Sequence of chain 1.B:
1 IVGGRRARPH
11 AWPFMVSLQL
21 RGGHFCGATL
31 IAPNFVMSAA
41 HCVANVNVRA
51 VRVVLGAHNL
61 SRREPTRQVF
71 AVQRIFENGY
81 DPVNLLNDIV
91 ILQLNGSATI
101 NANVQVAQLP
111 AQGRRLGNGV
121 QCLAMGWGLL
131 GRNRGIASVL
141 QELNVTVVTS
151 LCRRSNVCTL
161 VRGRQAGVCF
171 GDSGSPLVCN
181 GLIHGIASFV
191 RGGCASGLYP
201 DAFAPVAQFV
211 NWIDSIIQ

A protein and the small-molecule ligand that binds it are described below.
Small molecule (SMILES): CC(=O)N[C@H]1[C@H](O[C@H]2[C@H](O)[C@@H](NC(C)=O)CO[C@@H]2CO)O[C@H](CO)[C@@H](O)[C@@H]1O

Binding-site contacts:
Ligand atom C2 contacts residue ASN95 of chain 1.B at 2.3 Å.
Ligand atom O6 contacts residue ARG52 of chain 1.B at 3.9 Å.
Ligand atom C5 contacts residue ALA71 of chain 1.B at 4.4 Å (hydrophobic).
Ligand atom O5 contacts residue ALA71 of chain 1.B at 3.9 Å.
Ligand atom C8 contacts residue ARG52 of chain 1.B at 4.1 Å.
Ligand atom C7 contacts residue ASN95 of chain 1.B at 3.1 Å.
Ligand atom O7 contacts residue ASN95 of chain 1.B at 3.2 Å (h-bond).
Ligand atom C3 contacts residue ASN95 of chain 1.B at 3.6 Å.
Ligand atom C6 contacts residue ARG52 of chain 1.B at 4.3 Å.
Ligand atom N2 contacts residue ASN95 of chain 1.B at 2.7 Å (h-bond).
Ligand atom C1 contacts residue ALA71 of chain 1.B at 4.0 Å (hydrophobic).
Ligand atom C5 contacts residue VAL69 of chain 1.B at 4.2 Å (hydrophobic).
Ligand atom O5 contacts residue ASN95 of chain 1.B at 2.4 Å (h-bond).
Ligand atom C8 contacts residue ASN95 of chain 1.B at 3.5 Å.
Ligand atom O5 contacts residue PHE70 of chain 1.B at 4.5 Å.
Ligand atom C8 contacts residue GLY96 of chain 1.B at 4.2 Å.
Ligand atom C7 contacts residue VAL69 of chain 1.B at 4.3 Å (hydrophobic).
Ligand atom C8 contacts residue VAL69 of chain 1.B at 3.9 Å (hydrophobic).
Ligand atom C1 contacts residue ASN95 of chain 1.B at 1.4 Å.
Ligand atom O4 contacts residue VAL69 of chain 1.B at 4.4 Å.
Ligand atom C4 contacts residue ASN95 of chain 1.B at 4.2 Å.
Ligand atom C5 contacts residue ASN95 of chain 1.B at 3.6 Å.
Ligand atom O7 contacts residue VAL69 of chain 1.B at 3.8 Å.